The small molecule below binds the protein below.
Small molecule (SMILES): [H]/N=C(/N)c1ccc(C(=O)N[C@@H](Cc2ccc(O)cc2)C(=O)N2CCC(OCC(=O)O)CC2)cc1

Binding-site contacts:
Ligand atom C24 contacts residue TYR190 of chain 1.A at 3.6 Å (hydrophobic).
Ligand atom C04 contacts residue ARG216 of chain 1.B at 3.5 Å.
Ligand atom C32 contacts residue LEU192 of chain 1.A at 3.6 Å (hydrophobic).
Ligand atom C31 contacts residue TYR190 of chain 1.A at 3.5 Å (hydrophobic).
Ligand atom O10 contacts residue SER121 of chain 1.B at 2.9 Å.
Ligand atom O10 contacts residue SER123 of chain 1.B at 3.1 Å (h-bond).
Ligand atom C08 contacts residue ASN215 of chain 1.B at 3.2 Å.
Ligand atom C32 contacts residue SER225 of chain 1.A at 3.8 Å.
Ligand atom O22 contacts residue ARG214 of chain 1.B at 2.7 Å (salt-bridge).
Ligand atom C09 contacts residue MN1 of chain 1.U at 3.3 Å.
Ligand atom C30 contacts residue PHE160 of chain 1.A at 3.7 Å (hydrophobic).
Ligand atom O10 contacts residue TYR122 of chain 1.B at 3.6 Å (h-bond).
Ligand atom C30 contacts residue TYR190 of chain 1.A at 3.5 Å (hydrophobic).
Ligand atom O10 contacts residue ASN215 of chain 1.B at 3.7 Å.
Ligand atom N33 contacts residue ASP224 of chain 1.A at 2.8 Å (salt-bridge).
Ligand atom O10 contacts residue GLU220 of chain 1.B at 2.7 Å (salt-bridge).
Ligand atom C09 contacts residue GLU220 of chain 1.B at 3.4 Å.
Ligand atom C09 contacts residue SER121 of chain 1.B at 3.5 Å.
Ligand atom C32 contacts residue ASP224 of chain 1.A at 3.6 Å.
Ligand atom C21 contacts residue TYR190 of chain 1.A at 3.5 Å (hydrophobic).
Ligand atom C09 contacts residue TYR122 of chain 1.B at 3.6 Å (hydrophobic).
Ligand atom C15 contacts residue PHE160 of chain 1.A at 3.8 Å (hydrophobic).
Ligand atom C26 contacts residue TYR190 of chain 1.A at 3.7 Å (hydrophobic).
Ligand atom N34 contacts residue ASP224 of chain 1.A at 3.5 Å (salt-bridge).
Ligand atom N34 contacts residue SER225 of chain 1.A at 2.5 Å (h-bond).
Ligand atom O11 contacts residue ARG214 of chain 1.B at 3.5 Å.
Ligand atom C28 contacts residue LEU192 of chain 1.A at 3.6 Å (hydrophobic).
Ligand atom N34 contacts residue PHE231 of chain 1.A at 3.5 Å.
Ligand atom C19 contacts residue ARG214 of chain 1.B at 3.7 Å.
Ligand atom O10 contacts residue MN1 of chain 1.U at 2.1 Å.
Ligand atom O11 contacts residue ASN215 of chain 1.B at 2.9 Å (h-bond).
Ligand atom C09 contacts residue ASN215 of chain 1.B at 3.2 Å.
Ligand atom C21 contacts residue PHE160 of chain 1.A at 3.8 Å (hydrophobic).
Ligand atom C20 contacts residue TYR166 of chain 1.B at 3.6 Å (hydrophobic).
Ligand atom N33 contacts residue TYR189 of chain 1.A at 2.9 Å (h-bond).
Ligand atom O11 contacts residue TYR122 of chain 1.B at 3.2 Å (h-bond).
Ligand atom O11 contacts residue SER121 of chain 1.B at 3.3 Å.
Ligand atom O25 contacts residue TYR190 of chain 1.A at 3.7 Å.
Ligand atom C32 contacts residue TYR189 of chain 1.A at 3.7 Å (hydrophobic).
Ligand atom C28 contacts residue PHE231 of chain 1.A at 3.7 Å (hydrophobic).

Sequence of chain 1.B:
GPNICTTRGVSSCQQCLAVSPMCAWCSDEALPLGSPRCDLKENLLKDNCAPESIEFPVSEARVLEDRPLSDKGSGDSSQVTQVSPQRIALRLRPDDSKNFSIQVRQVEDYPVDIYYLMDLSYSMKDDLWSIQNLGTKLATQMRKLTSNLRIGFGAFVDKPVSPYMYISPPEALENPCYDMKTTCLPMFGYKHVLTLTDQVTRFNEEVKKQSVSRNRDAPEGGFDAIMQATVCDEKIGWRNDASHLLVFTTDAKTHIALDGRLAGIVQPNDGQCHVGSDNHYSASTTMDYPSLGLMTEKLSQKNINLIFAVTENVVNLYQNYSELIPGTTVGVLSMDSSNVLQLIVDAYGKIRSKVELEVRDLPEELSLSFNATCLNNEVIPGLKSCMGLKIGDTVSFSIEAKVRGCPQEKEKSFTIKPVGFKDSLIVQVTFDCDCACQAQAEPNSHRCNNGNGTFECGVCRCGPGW

Sequence of chain 1.A:
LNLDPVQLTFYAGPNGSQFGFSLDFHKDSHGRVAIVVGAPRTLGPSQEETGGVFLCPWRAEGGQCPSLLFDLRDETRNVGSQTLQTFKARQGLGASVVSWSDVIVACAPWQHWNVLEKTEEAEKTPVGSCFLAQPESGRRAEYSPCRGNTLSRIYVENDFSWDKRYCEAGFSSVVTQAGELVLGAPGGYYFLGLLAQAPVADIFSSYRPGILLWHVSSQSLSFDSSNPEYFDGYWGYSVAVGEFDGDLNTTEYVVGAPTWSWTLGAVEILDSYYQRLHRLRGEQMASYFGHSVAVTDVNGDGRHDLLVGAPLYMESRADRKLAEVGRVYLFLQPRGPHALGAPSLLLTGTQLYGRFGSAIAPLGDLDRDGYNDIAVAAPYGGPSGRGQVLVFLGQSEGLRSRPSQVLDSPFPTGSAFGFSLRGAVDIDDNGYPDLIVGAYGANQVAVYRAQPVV